Sequence of chain 8.A:
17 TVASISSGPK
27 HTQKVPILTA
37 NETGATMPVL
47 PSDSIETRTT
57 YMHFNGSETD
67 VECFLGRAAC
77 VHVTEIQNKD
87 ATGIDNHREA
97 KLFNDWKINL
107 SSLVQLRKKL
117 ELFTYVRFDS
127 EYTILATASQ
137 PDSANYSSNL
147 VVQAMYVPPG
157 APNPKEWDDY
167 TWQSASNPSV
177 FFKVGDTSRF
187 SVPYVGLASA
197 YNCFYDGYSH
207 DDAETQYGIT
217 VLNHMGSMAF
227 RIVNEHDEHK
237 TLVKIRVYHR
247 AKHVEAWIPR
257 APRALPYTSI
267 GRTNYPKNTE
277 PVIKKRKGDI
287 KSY

Binding-site contacts:
Ligand atom C4A contacts residue VAL176 of chain 8.A at 3.7 Å (hydrophobic).
Ligand atom O1D contacts residue SER107 of chain 8.A at 3.2 Å.
Ligand atom C5C contacts residue VAL188 of chain 8.A at 2.9 Å (hydrophobic).
Ligand atom N3A contacts residue PRO174 of chain 8.A at 3.6 Å (h-bond).
Ligand atom CL2 contacts residue MET224 of chain 8.A at 2.9 Å.
Ligand atom C4A contacts residue PRO174 of chain 8.A at 3.3 Å (hydrophobic).
Ligand atom CL2 contacts residue ILE104 of chain 8.A at 3.1 Å.
Ligand atom C3B contacts residue MET224 of chain 8.A at 3.4 Å (hydrophobic).
Ligand atom C2A contacts residue PHE186 of chain 8.A at 3.3 Å (hydrophobic).
Ligand atom C1B contacts residue TYR152 of chain 8.A at 3.8 Å (hydrophobic).
Ligand atom O1B contacts residue TYR152 of chain 8.A at 3.8 Å.
Ligand atom C5A contacts residue PHE186 of chain 8.A at 3.5 Å (hydrophobic).
Ligand atom O1A contacts residue PHE186 of chain 8.A at 2.9 Å.
Ligand atom C4B contacts residue PHE186 of chain 8.A at 3.4 Å (hydrophobic).
Ligand atom C31 contacts residue ASN219 of chain 8.A at 3.8 Å.
Ligand atom O1A contacts residue ALA150 of chain 8.A at 3.8 Å.
Ligand atom C5A contacts residue VAL176 of chain 8.A at 3.2 Å (hydrophobic).
Ligand atom C31 contacts residue LEU106 of chain 8.A at 3.8 Å (hydrophobic).
Ligand atom O1 contacts residue MET221 of chain 8.A at 3.1 Å (h-bond).
Ligand atom C2D contacts residue SER107 of chain 8.A at 3.8 Å.
Ligand atom N3A contacts residue ALA24 of chain 8.C at 3.6 Å.
Ligand atom C5 contacts residue LEU106 of chain 8.A at 3.5 Å (hydrophobic).
Ligand atom C5B contacts residue TYR152 of chain 8.A at 3.8 Å (hydrophobic).
Ligand atom CL1 contacts residue LEU25 of chain 8.C at 3.5 Å.
Ligand atom C2B contacts residue MET224 of chain 8.A at 3.6 Å (hydrophobic).
Ligand atom C6B contacts residue VAL188 of chain 8.A at 3.8 Å (hydrophobic).
Ligand atom C3B contacts residue PHE186 of chain 8.A at 3.7 Å (hydrophobic).
Ligand atom C6B contacts residue TYR152 of chain 8.A at 3.8 Å (hydrophobic).
Ligand atom C3D contacts residue LEU116 of chain 8.A at 3.6 Å (hydrophobic).
Ligand atom N2 contacts residue ASN219 of chain 8.A at 3.4 Å (h-bond).
Ligand atom C3C contacts residue ILE104 of chain 8.A at 3.6 Å (hydrophobic).
Ligand atom N2 contacts residue MET221 of chain 8.A at 3.5 Å (h-bond).
Ligand atom C1B contacts residue VAL188 of chain 8.A at 3.8 Å (hydrophobic).
Ligand atom C4 contacts residue LEU106 of chain 8.A at 2.5 Å (hydrophobic).
Ligand atom CL1 contacts residue VAL188 of chain 8.A at 3.5 Å.
Ligand atom C4A contacts residue SER175 of chain 8.A at 3.8 Å.
Ligand atom C5A contacts residue ALA150 of chain 8.A at 3.2 Å (hydrophobic).
Ligand atom C3 contacts residue LEU106 of chain 8.A at 3.4 Å (hydrophobic).
Ligand atom C4C contacts residue TYR128 of chain 8.A at 3.5 Å (hydrophobic).
Ligand atom C1C contacts residue TYR128 of chain 8.A at 3.5 Å (hydrophobic).

A protein and the small-molecule ligand that binds it are described below.
Small molecule (SMILES): OCCOCOCc1cc(CCCCCOc2c(Cl)cc(C3=NCCO3)cc2Cl)on1

Sequence of chain 9.C:
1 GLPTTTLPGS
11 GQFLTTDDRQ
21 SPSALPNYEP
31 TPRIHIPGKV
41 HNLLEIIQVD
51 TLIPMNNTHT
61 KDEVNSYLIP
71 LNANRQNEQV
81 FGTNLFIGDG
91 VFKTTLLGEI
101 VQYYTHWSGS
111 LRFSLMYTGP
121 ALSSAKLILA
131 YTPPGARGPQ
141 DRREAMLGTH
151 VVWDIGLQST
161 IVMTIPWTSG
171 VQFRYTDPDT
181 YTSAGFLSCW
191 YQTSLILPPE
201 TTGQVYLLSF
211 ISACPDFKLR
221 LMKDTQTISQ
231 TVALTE

Sequence of chain 8.C:
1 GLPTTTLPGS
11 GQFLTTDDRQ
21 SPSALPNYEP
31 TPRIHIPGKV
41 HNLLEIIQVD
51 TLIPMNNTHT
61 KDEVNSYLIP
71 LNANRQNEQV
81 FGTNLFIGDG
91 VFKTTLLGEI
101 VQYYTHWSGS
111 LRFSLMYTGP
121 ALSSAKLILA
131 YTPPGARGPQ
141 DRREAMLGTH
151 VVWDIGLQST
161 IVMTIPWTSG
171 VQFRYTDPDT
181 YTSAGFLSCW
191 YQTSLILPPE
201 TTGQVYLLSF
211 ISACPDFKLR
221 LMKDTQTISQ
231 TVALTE